Binding-site contacts:
Ligand atom C6 contacts residue ASN157 of chain 23.E at 3.3 Å.
Ligand atom C1 contacts residue THR156 of chain 23.E at 4.0 Å.
Ligand atom N2 contacts residue ASN154 of chain 23.E at 2.9 Å (h-bond).
Ligand atom O6 contacts residue HIS148 of chain 23.E at 3.8 Å.
Ligand atom O5 contacts residue ASN154 of chain 23.E at 2.3 Å (h-bond).
Ligand atom O6 contacts residue THR156 of chain 23.E at 4.4 Å.
Ligand atom C3 contacts residue MET151 of chain 23.E at 4.0 Å (hydrophobic).
Ligand atom C3 contacts residue ASN154 of chain 23.E at 3.8 Å.
Ligand atom C6 contacts residue ASP161 of chain 23.E at 3.6 Å.
Ligand atom C7 contacts residue ASN154 of chain 23.E at 3.7 Å.
Ligand atom C1 contacts residue MET151 of chain 23.E at 4.2 Å (hydrophobic).
Ligand atom C5 contacts residue THR156 of chain 23.E at 3.8 Å.
Ligand atom C2 contacts residue ASN154 of chain 23.E at 2.4 Å.
Ligand atom C8 contacts residue ASN157 of chain 23.E at 3.6 Å.
Ligand atom C2 contacts residue GLY150 of chain 23.E at 3.7 Å.
Ligand atom O4 contacts residue ASP161 of chain 23.E at 4.0 Å.
Ligand atom C4 contacts residue ASP161 of chain 23.E at 4.0 Å.
Ligand atom C4 contacts residue ASN154 of chain 23.E at 4.2 Å.
Ligand atom O7 contacts residue HIS148 of chain 23.E at 3.6 Å (h-bond).
Ligand atom O7 contacts residue GLY150 of chain 23.E at 2.9 Å (h-bond).
Ligand atom O5 contacts residue ASN157 of chain 23.E at 4.0 Å.
Ligand atom C7 contacts residue GLY150 of chain 23.E at 3.0 Å.
Ligand atom C6 contacts residue THR156 of chain 23.E at 3.9 Å.
Ligand atom C5 contacts residue MET151 of chain 23.E at 3.9 Å (hydrophobic).
Ligand atom C5 contacts residue THR156 of chain 23.E at 3.9 Å.
Ligand atom C1 contacts residue GLY150 of chain 23.E at 4.0 Å.
Ligand atom C6 contacts residue THR156 of chain 23.E at 3.6 Å.
Ligand atom O5 contacts residue MET151 of chain 23.E at 3.9 Å.
Ligand atom O5 contacts residue THR156 of chain 23.E at 3.8 Å.
Ligand atom C5 contacts residue ASP161 of chain 23.E at 4.5 Å.
Ligand atom C5 contacts residue ASN154 of chain 23.E at 3.6 Å.
Ligand atom C1 contacts residue ASN154 of chain 23.E at 1.4 Å.
Ligand atom O7 contacts residue ASN154 of chain 23.E at 4.2 Å.
Ligand atom C4 contacts residue MET151 of chain 23.E at 3.9 Å (hydrophobic).
Ligand atom O5 contacts residue THR156 of chain 23.E at 3.8 Å.
Ligand atom N2 contacts residue GLY150 of chain 23.E at 3.4 Å (h-bond).
Ligand atom O6 contacts residue MET151 of chain 23.E at 4.3 Å.
Ligand atom C2 contacts residue MET151 of chain 23.E at 4.2 Å (hydrophobic).
Ligand atom C8 contacts residue GLY150 of chain 23.E at 3.7 Å.

The protein below binds the small molecule below.
Small molecule (SMILES): CC(=O)N[C@H]1[C@H](O[C@H]2[C@H](O)[C@@H](NC(C)=O)CO[C@@H]2CO[C@@H]2O[C@@H](C)[C@@H](O)[C@@H](O)[C@@H]2O)O[C@H](CO)[C@@H](O)[C@@H]1O

Sequence of chain 23.E:
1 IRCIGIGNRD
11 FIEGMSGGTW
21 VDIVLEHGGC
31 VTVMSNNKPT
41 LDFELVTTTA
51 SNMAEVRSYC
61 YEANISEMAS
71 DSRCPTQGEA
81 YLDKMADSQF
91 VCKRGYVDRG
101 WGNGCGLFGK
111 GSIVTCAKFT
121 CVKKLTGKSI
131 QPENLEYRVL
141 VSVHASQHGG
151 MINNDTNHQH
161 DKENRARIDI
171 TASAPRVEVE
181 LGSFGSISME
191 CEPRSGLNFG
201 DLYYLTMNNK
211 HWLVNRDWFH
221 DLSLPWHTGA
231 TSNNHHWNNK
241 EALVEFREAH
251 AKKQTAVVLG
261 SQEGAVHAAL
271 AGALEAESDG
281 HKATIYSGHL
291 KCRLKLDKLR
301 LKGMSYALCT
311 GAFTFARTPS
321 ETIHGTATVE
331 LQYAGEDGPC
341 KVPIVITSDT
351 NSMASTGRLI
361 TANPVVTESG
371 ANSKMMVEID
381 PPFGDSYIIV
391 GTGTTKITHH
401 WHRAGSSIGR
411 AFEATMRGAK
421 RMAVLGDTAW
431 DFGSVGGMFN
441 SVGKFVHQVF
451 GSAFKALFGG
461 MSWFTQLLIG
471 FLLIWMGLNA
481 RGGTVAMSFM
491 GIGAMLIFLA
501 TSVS